Binding-site contacts:
Ligand atom O1 contacts residue LEU251 of chain 1.D at 2.8 Å (h-bond).
Ligand atom C6 contacts residue LEU251 of chain 1.D at 4.1 Å (hydrophobic).
Ligand atom N1 contacts residue LEU245 of chain 1.D at 3.9 Å.
Ligand atom C5 contacts residue LEU241 of chain 1.D at 3.8 Å (hydrophobic).
Ligand atom O1 contacts residue TRP269 of chain 1.D at 4.0 Å.
Ligand atom N2 contacts residue TRP202 of chain 1.D at 3.4 Å.
Ligand atom C6 contacts residue LEU241 of chain 1.D at 4.0 Å (hydrophobic).
Ligand atom C6 contacts residue MET228 of chain 1.D at 3.9 Å (hydrophobic).
Ligand atom C3 contacts residue LEU251 of chain 1.D at 3.8 Å (hydrophobic).
Ligand atom C2 contacts residue LEU245 of chain 1.D at 4.2 Å (hydrophobic).
Ligand atom N1 contacts residue LEU251 of chain 1.D at 3.9 Å.
Ligand atom C5 contacts residue LEU251 of chain 1.D at 3.9 Å (hydrophobic).
Ligand atom N2 contacts residue VAL206 of chain 1.D at 4.0 Å.
Ligand atom N1 contacts residue PHE183 of chain 1.D at 4.3 Å.
Ligand atom C1 contacts residue LEU251 of chain 1.D at 3.9 Å (hydrophobic).
Ligand atom C7 contacts residue LEU251 of chain 1.D at 4.0 Å (hydrophobic).
Ligand atom C1 contacts residue ARG250 of chain 1.D at 4.4 Å.
Ligand atom C7 contacts residue PRO221 of chain 1.D at 4.1 Å (hydrophobic).
Ligand atom O1 contacts residue LEU245 of chain 1.D at 4.3 Å.
Ligand atom O1 contacts residue ARG250 of chain 1.D at 3.3 Å.
Ligand atom C1 contacts residue LEU245 of chain 1.D at 4.0 Å (hydrophobic).
Ligand atom C5 contacts residue PHE183 of chain 1.D at 3.9 Å (hydrophobic).
Ligand atom C3 contacts residue LEU241 of chain 1.D at 4.3 Å (hydrophobic).
Ligand atom C3 contacts residue LEU245 of chain 1.D at 3.9 Å (hydrophobic).
Ligand atom C7 contacts residue PHE225 of chain 1.D at 3.8 Å (hydrophobic).
Ligand atom C2 contacts residue PHE183 of chain 1.D at 4.5 Å (hydrophobic).
Ligand atom C3 contacts residue ARG250 of chain 1.D at 4.2 Å.
Ligand atom N2 contacts residue TRP269 of chain 1.D at 3.2 Å (h-bond).
Ligand atom C2 contacts residue LEU241 of chain 1.D at 4.3 Å (hydrophobic).
Ligand atom C2 contacts residue LEU251 of chain 1.D at 3.6 Å (hydrophobic).
Ligand atom C4 contacts residue LEU251 of chain 1.D at 3.9 Å (hydrophobic).
Ligand atom C4 contacts residue PHE183 of chain 1.D at 3.6 Å (hydrophobic).
Ligand atom C1 contacts residue TRP202 of chain 1.D at 4.2 Å (hydrophobic).
Ligand atom C5 contacts residue PHE225 of chain 1.D at 4.1 Å (hydrophobic).
Ligand atom C5 contacts residue PRO221 of chain 1.D at 3.6 Å (hydrophobic).
Ligand atom C7 contacts residue LEU241 of chain 1.D at 3.7 Å (hydrophobic).
Ligand atom C4 contacts residue LEU241 of chain 1.D at 4.1 Å (hydrophobic).
Ligand atom C1 contacts residue TRP269 of chain 1.D at 4.1 Å (hydrophobic).

The small molecule below binds the protein below.
Small molecule (SMILES): NC(=O)Nc1ccccc1

Sequence of chain 1.D:
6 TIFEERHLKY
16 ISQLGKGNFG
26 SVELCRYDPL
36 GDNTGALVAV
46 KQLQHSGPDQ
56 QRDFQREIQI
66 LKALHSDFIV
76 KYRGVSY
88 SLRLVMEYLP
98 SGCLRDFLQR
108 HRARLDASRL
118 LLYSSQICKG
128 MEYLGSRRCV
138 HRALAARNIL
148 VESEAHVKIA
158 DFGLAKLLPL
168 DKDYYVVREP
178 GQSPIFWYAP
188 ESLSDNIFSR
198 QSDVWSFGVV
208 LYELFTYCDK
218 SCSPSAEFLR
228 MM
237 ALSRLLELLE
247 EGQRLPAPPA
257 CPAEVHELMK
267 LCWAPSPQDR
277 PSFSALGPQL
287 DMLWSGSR